This small molecule binds to this protein.
Small molecule (SMILES): CC(=O)N[C@@H]1[C@@H](O)[C@H](O)[C@@H](CO)O[C@H]1O

Binding-site contacts:
Ligand atom O6 contacts residue NAG1 of chain 1.GA at 3.7 Å.
Ligand atom C4 contacts residue NAG1 of chain 1.GA at 2.9 Å.
Ligand atom O4 contacts residue NAG1 of chain 1.GA at 1.7 Å.
Ligand atom C7 contacts residue ASN1134 of chain 1.A at 3.4 Å.
Ligand atom C6 contacts residue NAG1 of chain 1.GA at 3.1 Å.
Ligand atom N2 contacts residue ASN1134 of chain 1.A at 2.7 Å (h-bond).
Ligand atom C2 contacts residue ASN1134 of chain 1.A at 2.4 Å.
Ligand atom C5 contacts residue NAG1 of chain 1.GA at 4.0 Å.
Ligand atom O7 contacts residue ASN1134 of chain 1.A at 3.7 Å.
Ligand atom C1 contacts residue ASN1134 of chain 1.A at 1.4 Å.
Ligand atom C8 contacts residue ASN1134 of chain 1.A at 4.4 Å.
Ligand atom O5 contacts residue ASN1134 of chain 1.A at 2.5 Å (h-bond).
Ligand atom C3 contacts residue NAG1 of chain 1.GA at 3.5 Å.
Ligand atom C5 contacts residue ASN1134 of chain 1.A at 3.8 Å.
Ligand atom C3 contacts residue ASN1134 of chain 1.A at 3.7 Å.
Ligand atom O3 contacts residue NAG1 of chain 1.GA at 3.2 Å.
Ligand atom C4 contacts residue ASN1134 of chain 1.A at 4.2 Å.

Sequence of chain 1.A:
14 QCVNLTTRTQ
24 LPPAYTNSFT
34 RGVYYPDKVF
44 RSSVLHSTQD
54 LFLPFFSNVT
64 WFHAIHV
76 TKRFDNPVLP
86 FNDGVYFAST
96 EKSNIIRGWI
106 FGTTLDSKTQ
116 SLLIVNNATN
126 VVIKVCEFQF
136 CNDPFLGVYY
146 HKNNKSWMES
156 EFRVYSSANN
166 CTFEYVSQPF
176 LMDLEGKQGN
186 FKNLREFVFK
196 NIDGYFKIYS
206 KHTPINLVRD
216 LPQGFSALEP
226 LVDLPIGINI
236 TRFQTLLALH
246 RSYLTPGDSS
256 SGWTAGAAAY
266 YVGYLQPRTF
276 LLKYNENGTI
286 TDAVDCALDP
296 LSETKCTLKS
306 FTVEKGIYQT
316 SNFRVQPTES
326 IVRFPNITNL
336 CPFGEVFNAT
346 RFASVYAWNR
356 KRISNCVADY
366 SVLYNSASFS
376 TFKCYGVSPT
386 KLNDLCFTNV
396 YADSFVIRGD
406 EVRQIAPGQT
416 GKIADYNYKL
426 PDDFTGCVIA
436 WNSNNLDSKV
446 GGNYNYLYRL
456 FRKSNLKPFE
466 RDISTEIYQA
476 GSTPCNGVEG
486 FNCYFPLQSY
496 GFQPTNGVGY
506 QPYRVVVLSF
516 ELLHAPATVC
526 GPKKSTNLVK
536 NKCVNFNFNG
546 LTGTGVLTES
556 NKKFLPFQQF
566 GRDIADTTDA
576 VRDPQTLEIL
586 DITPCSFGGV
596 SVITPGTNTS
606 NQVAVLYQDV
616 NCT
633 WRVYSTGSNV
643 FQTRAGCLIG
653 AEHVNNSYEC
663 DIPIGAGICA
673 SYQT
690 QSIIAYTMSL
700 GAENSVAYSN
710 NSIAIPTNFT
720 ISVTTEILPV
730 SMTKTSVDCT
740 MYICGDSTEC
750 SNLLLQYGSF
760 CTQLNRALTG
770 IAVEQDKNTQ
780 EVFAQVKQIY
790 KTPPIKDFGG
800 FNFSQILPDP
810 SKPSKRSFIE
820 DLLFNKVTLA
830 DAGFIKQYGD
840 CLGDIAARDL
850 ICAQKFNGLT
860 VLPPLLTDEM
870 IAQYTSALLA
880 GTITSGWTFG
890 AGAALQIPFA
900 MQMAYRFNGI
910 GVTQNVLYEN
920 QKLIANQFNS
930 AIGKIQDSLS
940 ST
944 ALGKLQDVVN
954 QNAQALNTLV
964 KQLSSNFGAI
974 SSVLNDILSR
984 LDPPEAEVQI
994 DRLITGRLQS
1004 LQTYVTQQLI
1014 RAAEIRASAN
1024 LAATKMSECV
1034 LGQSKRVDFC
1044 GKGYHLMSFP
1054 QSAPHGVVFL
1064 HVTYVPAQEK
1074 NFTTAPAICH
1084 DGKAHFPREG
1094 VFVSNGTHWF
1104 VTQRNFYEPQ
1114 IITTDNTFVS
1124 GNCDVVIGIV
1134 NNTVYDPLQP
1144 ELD